Sequence of chain 1.C:
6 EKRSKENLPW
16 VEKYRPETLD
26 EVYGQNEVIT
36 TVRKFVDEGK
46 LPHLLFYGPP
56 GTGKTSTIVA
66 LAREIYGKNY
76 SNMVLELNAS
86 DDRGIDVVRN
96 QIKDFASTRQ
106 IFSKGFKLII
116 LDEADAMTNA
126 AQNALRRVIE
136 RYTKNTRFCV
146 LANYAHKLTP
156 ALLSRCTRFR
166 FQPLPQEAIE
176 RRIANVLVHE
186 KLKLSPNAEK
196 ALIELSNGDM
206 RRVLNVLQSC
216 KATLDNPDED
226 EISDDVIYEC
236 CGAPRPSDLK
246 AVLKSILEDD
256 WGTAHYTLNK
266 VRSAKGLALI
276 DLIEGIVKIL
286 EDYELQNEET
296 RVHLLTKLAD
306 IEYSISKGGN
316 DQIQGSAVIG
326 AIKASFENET

A small-molecule ligand and the protein it binds are described below.
Small molecule (SMILES): Nc1ncnc2c1ncn2[C@@H]1O[C@H](COP(=O)(O)OP(=O)(O)OP(O)(O)=S)[C@@H](O)[C@H]1O

Binding-site contacts:
Ligand atom N6 contacts residue VAL24 of chain 1.B at 2.9 Å (h-bond).
Ligand atom O2B contacts residue MG1 of chain 1.O at 2.5 Å.
Ligand atom C4 contacts residue MET202 of chain 1.B at 3.6 Å (hydrophobic).
Ligand atom PG contacts residue ARG131 of chain 1.C at 3.4 Å.
Ligand atom PB contacts residue MG1 of chain 1.O at 3.3 Å.
Ligand atom C2 contacts residue PRO17 of chain 1.B at 3.5 Å (hydrophobic).
Ligand atom O3G contacts residue ASN145 of chain 1.B at 3.0 Å (h-bond).
Ligand atom O2G contacts residue ARG160 of chain 1.C at 3.6 Å (salt-bridge).
Ligand atom O3B contacts residue MG1 of chain 1.O at 3.0 Å.
Ligand atom S1G contacts residue ARG131 of chain 1.C at 3.5 Å (salt-bridge).
Ligand atom N7 contacts residue GLY54 of chain 1.B at 3.2 Å (h-bond).
Ligand atom S1G contacts residue ARG160 of chain 1.C at 3.4 Å (salt-bridge).
Ligand atom O1A contacts residue THR56 of chain 1.B at 3.6 Å.
Ligand atom O3' contacts residue ARG16 of chain 1.B at 3.1 Å.
Ligand atom O2A contacts residue MG1 of chain 1.O at 3.4 Å.
Ligand atom N6 contacts residue ILE23 of chain 1.B at 3.2 Å.
Ligand atom O2B contacts residue THR56 of chain 1.B at 3.0 Å (h-bond).
Ligand atom O1A contacts residue THR57 of chain 1.B at 2.9 Å (h-bond).
Ligand atom O2G contacts residue ARG131 of chain 1.C at 2.4 Å (salt-bridge).
Ligand atom O2G contacts residue MG1 of chain 1.O at 2.7 Å.
Ligand atom O1B contacts residue ILE53 of chain 1.B at 3.5 Å (h-bond).
Ligand atom N6 contacts residue ILE53 of chain 1.B at 3.3 Å (h-bond).
Ligand atom O3G contacts residue LYS55 of chain 1.B at 2.5 Å (salt-bridge).
Ligand atom PG contacts residue MG1 of chain 1.O at 3.4 Å.
Ligand atom O1B contacts residue GLY54 of chain 1.B at 3.6 Å.
Ligand atom N7 contacts residue ILE53 of chain 1.B at 3.1 Å.
Ligand atom O1B contacts residue GLY52 of chain 1.B at 3.6 Å (h-bond).
Ligand atom S1G contacts residue PRO51 of chain 1.B at 3.6 Å.
Ligand atom O3A contacts residue ARG203 of chain 1.B at 3.6 Å.
Ligand atom O2A contacts residue ARG203 of chain 1.B at 2.9 Å (salt-bridge).
Ligand atom O1B contacts residue LYS55 of chain 1.B at 2.9 Å (salt-bridge).
Ligand atom O3B contacts residue ARG203 of chain 1.B at 3.2 Å (salt-bridge).
Ligand atom O3' contacts residue VAL12 of chain 1.B at 2.7 Å (h-bond).
Ligand atom O2A contacts residue GLU135 of chain 1.C at 3.4 Å (salt-bridge).
Ligand atom O2B contacts residue LYS55 of chain 1.B at 3.5 Å (salt-bridge).
Ligand atom O3A contacts residue GLY54 of chain 1.B at 3.6 Å (h-bond).
Ligand atom O2' contacts residue VAL12 of chain 1.B at 2.9 Å (h-bond).
Ligand atom O1A contacts residue GLY54 of chain 1.B at 3.5 Å.
Ligand atom N1 contacts residue VAL24 of chain 1.B at 3.3 Å.
Ligand atom S1G contacts residue ALA156 of chain 1.C at 3.6 Å.

Sequence of chain 1.B:
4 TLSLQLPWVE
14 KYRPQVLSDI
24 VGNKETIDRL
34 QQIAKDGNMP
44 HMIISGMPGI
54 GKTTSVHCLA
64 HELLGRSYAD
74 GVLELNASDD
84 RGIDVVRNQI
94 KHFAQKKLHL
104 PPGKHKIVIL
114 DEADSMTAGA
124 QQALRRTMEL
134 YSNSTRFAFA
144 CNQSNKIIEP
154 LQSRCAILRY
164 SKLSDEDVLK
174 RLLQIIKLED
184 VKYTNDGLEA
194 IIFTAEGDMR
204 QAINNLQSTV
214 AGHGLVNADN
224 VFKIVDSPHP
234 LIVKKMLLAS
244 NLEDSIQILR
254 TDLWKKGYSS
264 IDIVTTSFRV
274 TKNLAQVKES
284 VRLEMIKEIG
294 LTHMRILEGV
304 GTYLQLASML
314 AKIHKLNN